The protein below binds the small molecule below.
Small molecule (SMILES): C[C@H](N)C(=O)O

Binding-site contacts:
Ligand atom CB contacts residue TYR268 of chain 1.B at 3.3 Å (hydrophobic).
Ligand atom CA contacts residue PO41 of chain 1.C at 3.8 Å.
Ligand atom O contacts residue ARG138 of chain 1.A at 3.9 Å.
Ligand atom OXT contacts residue TYR268 of chain 1.B at 3.6 Å.
Ligand atom C contacts residue TYR287 of chain 1.B at 4.2 Å (hydrophobic).
Ligand atom O contacts residue TYR268 of chain 1.B at 3.0 Å (h-bond).
Ligand atom N contacts residue GLN360 of chain 1.A at 3.4 Å (h-bond).
Ligand atom OXT contacts residue MET316 of chain 1.B at 4.0 Å.
Ligand atom C contacts residue LYS40 of chain 1.A at 4.0 Å.
Ligand atom N contacts residue LYS40 of chain 1.A at 4.4 Å.
Ligand atom N contacts residue TYR287 of chain 1.B at 4.5 Å.
Ligand atom N contacts residue PO41 of chain 1.C at 2.9 Å (h-bond).
Ligand atom N contacts residue TYR44 of chain 1.A at 3.9 Å.
Ligand atom O contacts residue MET316 of chain 1.B at 3.6 Å (h-bond).
Ligand atom CA contacts residue LYS40 of chain 1.A at 3.7 Å.
Ligand atom O contacts residue LYS40 of chain 1.A at 3.7 Å.
Ligand atom C contacts residue MET316 of chain 1.B at 4.0 Å (hydrophobic).
Ligand atom C contacts residue TYR268 of chain 1.B at 3.2 Å (hydrophobic).
Ligand atom CA contacts residue TYR268 of chain 1.B at 3.9 Å (hydrophobic).
Ligand atom CB contacts residue HIS168 of chain 1.A at 3.9 Å.
Ligand atom O contacts residue CYS315 of chain 1.B at 3.9 Å.
Ligand atom OXT contacts residue TYR287 of chain 1.B at 3.4 Å (h-bond).
Ligand atom CB contacts residue PO41 of chain 1.C at 3.3 Å.

Sequence of chain 1.B:
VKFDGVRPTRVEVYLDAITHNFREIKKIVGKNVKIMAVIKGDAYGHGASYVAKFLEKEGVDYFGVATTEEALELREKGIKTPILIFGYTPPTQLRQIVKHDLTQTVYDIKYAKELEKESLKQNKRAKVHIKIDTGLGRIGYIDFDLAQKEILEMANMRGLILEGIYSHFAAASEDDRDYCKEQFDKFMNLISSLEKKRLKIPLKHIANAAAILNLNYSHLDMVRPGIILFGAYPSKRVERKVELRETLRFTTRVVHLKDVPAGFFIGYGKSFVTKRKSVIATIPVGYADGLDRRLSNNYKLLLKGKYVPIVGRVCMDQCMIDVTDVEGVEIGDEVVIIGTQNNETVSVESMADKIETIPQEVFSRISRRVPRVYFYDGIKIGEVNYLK

Sequence of chain 1.A:
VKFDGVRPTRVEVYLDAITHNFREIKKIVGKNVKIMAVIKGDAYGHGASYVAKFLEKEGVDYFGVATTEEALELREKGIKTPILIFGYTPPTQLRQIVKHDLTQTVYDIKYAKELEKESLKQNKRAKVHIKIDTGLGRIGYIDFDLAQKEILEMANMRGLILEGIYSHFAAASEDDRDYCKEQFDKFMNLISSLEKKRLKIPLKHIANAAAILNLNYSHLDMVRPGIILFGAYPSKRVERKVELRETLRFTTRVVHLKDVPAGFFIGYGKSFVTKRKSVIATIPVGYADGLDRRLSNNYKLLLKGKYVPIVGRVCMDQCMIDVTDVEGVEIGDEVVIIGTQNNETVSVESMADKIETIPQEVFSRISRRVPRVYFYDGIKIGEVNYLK